Binding-site contacts:
Ligand atom C7 contacts residue GLN89 of chain 1.B at 3.6 Å.
Ligand atom O7 contacts residue ASN94 of chain 1.B at 3.6 Å.
Ligand atom C5 contacts residue ASN94 of chain 1.B at 3.7 Å.
Ligand atom C3 contacts residue ASN94 of chain 1.B at 3.8 Å.
Ligand atom C8 contacts residue GLN89 of chain 1.B at 3.6 Å.
Ligand atom C2 contacts residue GLN89 of chain 1.B at 3.3 Å.
Ligand atom C1 contacts residue ASN94 of chain 1.B at 1.4 Å.
Ligand atom N2 contacts residue GLN89 of chain 1.B at 2.7 Å (h-bond).
Ligand atom O5 contacts residue ASN94 of chain 1.B at 2.4 Å (h-bond).
Ligand atom C7 contacts residue ASN94 of chain 1.B at 3.1 Å.
Ligand atom C3 contacts residue GLN89 of chain 1.B at 4.4 Å.
Ligand atom C2 contacts residue ASN94 of chain 1.B at 2.5 Å.
Ligand atom C4 contacts residue ASN94 of chain 1.B at 4.2 Å.
Ligand atom N2 contacts residue ASN94 of chain 1.B at 2.9 Å (h-bond).
Ligand atom O3 contacts residue GLN89 of chain 1.B at 4.3 Å.
Ligand atom C8 contacts residue ASN94 of chain 1.B at 3.4 Å.
Ligand atom C1 contacts residue GLN89 of chain 1.B at 4.2 Å.

Sequence of chain 1.B:
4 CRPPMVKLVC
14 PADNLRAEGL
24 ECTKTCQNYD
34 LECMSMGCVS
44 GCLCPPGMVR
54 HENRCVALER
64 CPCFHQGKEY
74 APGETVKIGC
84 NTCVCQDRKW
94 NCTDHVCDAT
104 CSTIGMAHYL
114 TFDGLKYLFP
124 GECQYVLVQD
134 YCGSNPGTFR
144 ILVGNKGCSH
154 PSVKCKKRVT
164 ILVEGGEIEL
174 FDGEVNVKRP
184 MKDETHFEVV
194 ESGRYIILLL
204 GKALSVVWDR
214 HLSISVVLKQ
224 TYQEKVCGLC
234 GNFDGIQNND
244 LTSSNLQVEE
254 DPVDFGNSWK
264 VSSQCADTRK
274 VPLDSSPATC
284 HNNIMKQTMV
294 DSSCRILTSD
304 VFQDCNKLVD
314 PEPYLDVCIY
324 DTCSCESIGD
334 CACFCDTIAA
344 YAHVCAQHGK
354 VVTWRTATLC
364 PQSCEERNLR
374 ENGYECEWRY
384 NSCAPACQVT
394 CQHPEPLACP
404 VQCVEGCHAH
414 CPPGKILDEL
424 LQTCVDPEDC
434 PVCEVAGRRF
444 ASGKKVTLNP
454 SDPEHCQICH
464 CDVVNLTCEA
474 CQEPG

The protein below binds the small molecule below.
Small molecule (SMILES): CC(=O)N[C@@H]1[C@@H](O)[C@H](O)[C@@H](CO)O[C@H]1O